Sequence of chain 1.E:
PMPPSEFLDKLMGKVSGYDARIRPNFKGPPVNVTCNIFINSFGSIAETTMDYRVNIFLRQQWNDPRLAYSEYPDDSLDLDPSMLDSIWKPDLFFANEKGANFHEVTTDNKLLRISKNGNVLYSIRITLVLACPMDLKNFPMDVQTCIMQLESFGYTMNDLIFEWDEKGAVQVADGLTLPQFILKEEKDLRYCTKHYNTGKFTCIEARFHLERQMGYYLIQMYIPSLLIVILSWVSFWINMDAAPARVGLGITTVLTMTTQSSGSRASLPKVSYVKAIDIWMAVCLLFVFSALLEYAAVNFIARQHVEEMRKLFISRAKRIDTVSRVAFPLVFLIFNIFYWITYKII

Sequence of chain 1.B:
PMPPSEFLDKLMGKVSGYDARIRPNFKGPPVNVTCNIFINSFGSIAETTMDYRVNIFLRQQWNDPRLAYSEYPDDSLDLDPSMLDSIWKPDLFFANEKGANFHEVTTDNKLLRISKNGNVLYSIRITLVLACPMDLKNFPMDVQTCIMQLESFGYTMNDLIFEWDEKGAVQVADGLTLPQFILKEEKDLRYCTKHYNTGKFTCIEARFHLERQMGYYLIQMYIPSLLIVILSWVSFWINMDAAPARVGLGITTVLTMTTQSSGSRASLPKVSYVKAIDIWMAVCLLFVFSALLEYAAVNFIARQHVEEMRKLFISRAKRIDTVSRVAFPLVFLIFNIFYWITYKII

A protein and the small-molecule ligand that binds it are described below.
Small molecule (SMILES): NCC(=O)O

Binding-site contacts:
Ligand atom OXT contacts residue LEU141 of chain 1.B at 3.4 Å.
Ligand atom CA contacts residue PHE231 of chain 1.E at 4.1 Å (hydrophobic).
Ligand atom OXT contacts residue PHE183 of chain 1.E at 4.4 Å.
Ligand atom OXT contacts residue ARG89 of chain 1.B at 3.7 Å.
Ligand atom OXT contacts residue PHE231 of chain 1.E at 4.0 Å.
Ligand atom N contacts residue PHE231 of chain 1.E at 3.4 Å.
Ligand atom C contacts residue LEU141 of chain 1.B at 4.3 Å (hydrophobic).
Ligand atom OXT contacts residue SER153 of chain 1.B at 3.8 Å.
Ligand atom O contacts residue ARG89 of chain 1.B at 2.8 Å (salt-bridge).
Ligand atom CA contacts residue TYR226 of chain 1.E at 4.2 Å (hydrophobic).
Ligand atom C contacts residue PHE87 of chain 1.B at 4.1 Å (hydrophobic).
Ligand atom CA contacts residue PHE183 of chain 1.E at 3.6 Å (hydrophobic).
Ligand atom O contacts residue PHE87 of chain 1.B at 3.3 Å.
Ligand atom N contacts residue PHE183 of chain 1.E at 2.7 Å (h-bond).
Ligand atom C contacts residue PHE231 of chain 1.E at 4.4 Å (hydrophobic).
Ligand atom O contacts residue PHE183 of chain 1.E at 4.2 Å.
Ligand atom C contacts residue SER153 of chain 1.B at 3.7 Å.
Ligand atom O contacts residue SER153 of chain 1.B at 3.1 Å (h-bond).
Ligand atom N contacts residue SER182 of chain 1.E at 4.0 Å.
Ligand atom C contacts residue ARG89 of chain 1.B at 3.4 Å.
Ligand atom C contacts residue PHE183 of chain 1.E at 4.2 Å (hydrophobic).
Ligand atom OXT contacts residue THR228 of chain 1.E at 3.6 Å (h-bond).
Ligand atom CA contacts residue PHE87 of chain 1.B at 3.9 Å (hydrophobic).